This protein binds this small molecule.
Small molecule (SMILES): COc1ccc(C2=NN(C3CCN(C(=O)CN4C(=O)CCC4=O)CC3)C(=O)[C@@H]3CC=CC[C@H]23)cc1OC

Sequence of chain 1.A:
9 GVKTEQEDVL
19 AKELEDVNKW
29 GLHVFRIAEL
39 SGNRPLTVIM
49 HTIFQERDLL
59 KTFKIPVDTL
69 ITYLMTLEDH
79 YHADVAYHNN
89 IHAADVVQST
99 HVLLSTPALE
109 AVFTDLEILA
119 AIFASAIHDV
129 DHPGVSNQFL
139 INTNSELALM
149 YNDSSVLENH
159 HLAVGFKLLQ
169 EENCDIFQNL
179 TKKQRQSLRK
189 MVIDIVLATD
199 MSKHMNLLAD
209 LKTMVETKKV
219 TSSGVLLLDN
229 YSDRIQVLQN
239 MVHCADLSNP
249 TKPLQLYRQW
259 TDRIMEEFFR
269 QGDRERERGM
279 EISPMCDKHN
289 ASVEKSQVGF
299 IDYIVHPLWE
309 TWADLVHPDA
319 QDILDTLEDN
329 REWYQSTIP

Binding-site contacts:
Ligand atom C3 contacts residue TYR85 of chain 1.A at 4.0 Å (hydrophobic).
Ligand atom C7 contacts residue GLN295 of chain 1.A at 3.9 Å.
Ligand atom C21 contacts residue MET199 of chain 1.A at 3.8 Å (hydrophobic).
Ligand atom C18 contacts residue PHE298 of chain 1.A at 4.0 Å (hydrophobic).
Ligand atom C8 contacts residue PHE298 of chain 1.A at 3.6 Å (hydrophobic).
Ligand atom C14 contacts residue MET283 of chain 1.A at 3.9 Å (hydrophobic).
Ligand atom C5 contacts residue PHE298 of chain 1.A at 3.7 Å (hydrophobic).
Ligand atom C4 contacts residue PHE298 of chain 1.A at 3.8 Å (hydrophobic).
Ligand atom C15 contacts residue MET283 of chain 1.A at 4.0 Å (hydrophobic).
Ligand atom C18 contacts residue GLY297 of chain 1.A at 3.7 Å.
Ligand atom O1 contacts residue GLN295 of chain 1.A at 3.2 Å (h-bond).
Ligand atom C25 contacts residue ASP244 of chain 1.A at 3.9 Å.
Ligand atom C3 contacts residue PHE298 of chain 1.A at 3.8 Å (hydrophobic).
Ligand atom C1 contacts residue ASN247 of chain 1.A at 3.5 Å.
Ligand atom C8 contacts residue MET283 of chain 1.A at 3.5 Å (hydrophobic).
Ligand atom C24 contacts residue MET199 of chain 1.A at 4.0 Å (hydrophobic).
Ligand atom O4 contacts residue PHE298 of chain 1.A at 3.4 Å.
Ligand atom C3 contacts residue ASN247 of chain 1.A at 3.9 Å.
Ligand atom C1 contacts residue GLN295 of chain 1.A at 4.0 Å.
Ligand atom O1 contacts residue ILE262 of chain 1.A at 3.3 Å.
Ligand atom O2 contacts residue GLN295 of chain 1.A at 2.9 Å (h-bond).
Ligand atom C7 contacts residue PHE298 of chain 1.A at 3.6 Å (hydrophobic).
Ligand atom O1 contacts residue PHE298 of chain 1.A at 3.9 Å.
Ligand atom C2 contacts residue PHE298 of chain 1.A at 3.5 Å (hydrophobic).
Ligand atom C8 contacts residue GLN295 of chain 1.A at 3.5 Å.
Ligand atom O2 contacts residue PHE298 of chain 1.A at 3.7 Å.
Ligand atom C6 contacts residue PHE298 of chain 1.A at 3.7 Å (hydrophobic).
Ligand atom C25 contacts residue MET199 of chain 1.A at 3.8 Å (hydrophobic).
Ligand atom O3 contacts residue MET283 of chain 1.A at 3.2 Å.
Ligand atom O2 contacts residue ILE262 of chain 1.A at 3.9 Å.
Ligand atom C2 contacts residue ILE262 of chain 1.A at 3.5 Å (hydrophobic).
Ligand atom O6 contacts residue MET199 of chain 1.A at 3.3 Å.
Ligand atom C14 contacts residue EDO1 of chain 1.G at 3.9 Å.
Ligand atom C3 contacts residue ILE262 of chain 1.A at 4.0 Å (hydrophobic).
Ligand atom C13 contacts residue MET283 of chain 1.A at 3.8 Å (hydrophobic).
Ligand atom C26 contacts residue LEU245 of chain 1.A at 3.6 Å (hydrophobic).
Ligand atom C13 contacts residue EDO1 of chain 1.G at 3.7 Å.
Ligand atom C1 contacts residue ILE262 of chain 1.A at 4.0 Å (hydrophobic).
Ligand atom C7 contacts residue ILE262 of chain 1.A at 3.8 Å (hydrophobic).
Ligand atom C23 contacts residue HIS86 of chain 1.A at 4.0 Å.